The protein below binds the small molecule below.
Small molecule (SMILES): CC(=O)N[C@H]1[C@H](O[C@H]2[C@H](O)[C@@H](NC(C)=O)CO[C@@H]2CO)O[C@H](CO)[C@@H](O[C@@H]2O[C@H](CO)[C@@H](O)[C@H](O[C@H]3O[C@H](CO)[C@@H](O)[C@H](O)[C@@H]3O)[C@@H]2O)[C@@H]1O

Sequence of chain 1.A:
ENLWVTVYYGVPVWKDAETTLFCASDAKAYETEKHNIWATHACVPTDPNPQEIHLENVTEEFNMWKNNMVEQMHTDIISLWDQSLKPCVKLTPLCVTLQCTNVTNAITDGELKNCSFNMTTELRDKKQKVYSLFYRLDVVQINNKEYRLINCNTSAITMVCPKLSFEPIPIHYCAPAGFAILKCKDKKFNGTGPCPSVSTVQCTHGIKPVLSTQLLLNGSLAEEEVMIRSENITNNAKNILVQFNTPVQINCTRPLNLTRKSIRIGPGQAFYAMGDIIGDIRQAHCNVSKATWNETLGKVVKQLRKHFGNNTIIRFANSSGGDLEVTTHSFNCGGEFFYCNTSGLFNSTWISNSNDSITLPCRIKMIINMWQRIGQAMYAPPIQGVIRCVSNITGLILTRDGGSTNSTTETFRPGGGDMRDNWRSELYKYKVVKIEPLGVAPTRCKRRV

Binding-site contacts:
Ligand atom C1 contacts residue ASN231 of chain 1.A at 1.4 Å.
Ligand atom C4 contacts residue ASN231 of chain 1.A at 4.2 Å.
Ligand atom O4 contacts residue VAL413 of chain 1.A at 3.8 Å.
Ligand atom C7 contacts residue CYS346 of chain 1.A at 4.4 Å (hydrophobic).
Ligand atom C8 contacts residue VAL223 of chain 1.A at 4.1 Å (hydrophobic).
Ligand atom O3 contacts residue CYS346 of chain 1.A at 3.6 Å.
Ligand atom C3 contacts residue VAL413 of chain 1.A at 3.8 Å (hydrophobic).
Ligand atom O4 contacts residue LYS34 of chain 1.A at 3.9 Å.
Ligand atom C8 contacts residue LEU230 of chain 1.A at 4.1 Å (hydrophobic).
Ligand atom C1 contacts residue VAL413 of chain 1.A at 4.2 Å (hydrophobic).
Ligand atom C5 contacts residue ASN231 of chain 1.A at 3.6 Å.
Ligand atom C7 contacts residue SER414 of chain 1.A at 4.1 Å.
Ligand atom N2 contacts residue SER414 of chain 1.A at 3.1 Å (h-bond).
Ligand atom C8 contacts residue ASN345 of chain 1.A at 3.9 Å.
Ligand atom O6 contacts residue GLU180 of chain 1.A at 3.1 Å (salt-bridge).
Ligand atom O7 contacts residue ASN231 of chain 1.A at 4.4 Å.
Ligand atom C2 contacts residue VAL413 of chain 1.A at 4.5 Å (hydrophobic).
Ligand atom C2 contacts residue ASN231 of chain 1.A at 2.4 Å.
Ligand atom C7 contacts residue ASN231 of chain 1.A at 3.9 Å.
Ligand atom C2 contacts residue SER414 of chain 1.A at 3.8 Å.
Ligand atom O5 contacts residue GLU180 of chain 1.A at 4.2 Å.
Ligand atom C5 contacts residue GLU180 of chain 1.A at 3.6 Å.
Ligand atom C3 contacts residue SER414 of chain 1.A at 3.9 Å.
Ligand atom O7 contacts residue PRO181 of chain 1.A at 3.8 Å.
Ligand atom O5 contacts residue VAL413 of chain 1.A at 4.4 Å.
Ligand atom C6 contacts residue GLU180 of chain 1.A at 3.4 Å.
Ligand atom C8 contacts residue CYS346 of chain 1.A at 4.2 Å (hydrophobic).
Ligand atom O6 contacts residue NAG1 of chain 1.W at 4.5 Å.
Ligand atom O5 contacts residue ASN231 of chain 1.A at 2.3 Å (h-bond).
Ligand atom C8 contacts residue SER414 of chain 1.A at 4.2 Å.
Ligand atom C6 contacts residue NAG1 of chain 1.W at 3.9 Å.
Ligand atom C5 contacts residue VAL413 of chain 1.A at 3.6 Å (hydrophobic).
Ligand atom C7 contacts residue ASN345 of chain 1.A at 4.3 Å.
Ligand atom C4 contacts residue VAL413 of chain 1.A at 4.0 Å (hydrophobic).
Ligand atom O7 contacts residue ASN345 of chain 1.A at 3.8 Å.
Ligand atom O5 contacts residue NAG1 of chain 1.W at 3.9 Å.
Ligand atom C1 contacts residue SER414 of chain 1.A at 3.8 Å.
Ligand atom N2 contacts residue ASN231 of chain 1.A at 3.0 Å (h-bond).
Ligand atom C3 contacts residue ASN231 of chain 1.A at 3.8 Å.